Binding-site contacts:
Ligand atom C6 contacts residue LYS306 of chain 1.B at 4.3 Å.
Ligand atom O6 contacts residue GLY309 of chain 1.B at 4.3 Å.
Ligand atom C5 contacts residue GLY309 of chain 1.B at 3.4 Å.
Ligand atom O5 contacts residue GLY309 of chain 1.B at 4.0 Å.
Ligand atom O4 contacts residue GLY309 of chain 1.B at 4.4 Å.
Ligand atom C6 contacts residue ASP310 of chain 1.B at 4.1 Å.
Ligand atom C4 contacts residue ASN339 of chain 1.B at 4.2 Å.
Ligand atom C1 contacts residue GLY309 of chain 1.B at 4.3 Å.
Ligand atom C7 contacts residue ASN339 of chain 1.B at 3.4 Å.
Ligand atom O5 contacts residue ASN339 of chain 1.B at 2.4 Å (h-bond).
Ligand atom O7 contacts residue ASN339 of chain 1.B at 3.2 Å (h-bond).
Ligand atom C5 contacts residue ASN339 of chain 1.B at 3.6 Å.
Ligand atom O3 contacts residue ASN339 of chain 1.B at 4.5 Å.
Ligand atom N2 contacts residue ASN339 of chain 1.B at 3.1 Å (h-bond).
Ligand atom C1 contacts residue ASN339 of chain 1.B at 1.4 Å.
Ligand atom C6 contacts residue GLY309 of chain 1.B at 3.6 Å.
Ligand atom C3 contacts residue ASN339 of chain 1.B at 3.8 Å.
Ligand atom O6 contacts residue LYS306 of chain 1.B at 3.6 Å (salt-bridge).
Ligand atom C2 contacts residue ASN339 of chain 1.B at 2.5 Å.

This protein binds this small molecule.
Small molecule (SMILES): CC(=O)N[C@@H]1[C@@H](O)[C@H](O)[C@@H](CO)O[C@H]1O

Sequence of chain 1.B:
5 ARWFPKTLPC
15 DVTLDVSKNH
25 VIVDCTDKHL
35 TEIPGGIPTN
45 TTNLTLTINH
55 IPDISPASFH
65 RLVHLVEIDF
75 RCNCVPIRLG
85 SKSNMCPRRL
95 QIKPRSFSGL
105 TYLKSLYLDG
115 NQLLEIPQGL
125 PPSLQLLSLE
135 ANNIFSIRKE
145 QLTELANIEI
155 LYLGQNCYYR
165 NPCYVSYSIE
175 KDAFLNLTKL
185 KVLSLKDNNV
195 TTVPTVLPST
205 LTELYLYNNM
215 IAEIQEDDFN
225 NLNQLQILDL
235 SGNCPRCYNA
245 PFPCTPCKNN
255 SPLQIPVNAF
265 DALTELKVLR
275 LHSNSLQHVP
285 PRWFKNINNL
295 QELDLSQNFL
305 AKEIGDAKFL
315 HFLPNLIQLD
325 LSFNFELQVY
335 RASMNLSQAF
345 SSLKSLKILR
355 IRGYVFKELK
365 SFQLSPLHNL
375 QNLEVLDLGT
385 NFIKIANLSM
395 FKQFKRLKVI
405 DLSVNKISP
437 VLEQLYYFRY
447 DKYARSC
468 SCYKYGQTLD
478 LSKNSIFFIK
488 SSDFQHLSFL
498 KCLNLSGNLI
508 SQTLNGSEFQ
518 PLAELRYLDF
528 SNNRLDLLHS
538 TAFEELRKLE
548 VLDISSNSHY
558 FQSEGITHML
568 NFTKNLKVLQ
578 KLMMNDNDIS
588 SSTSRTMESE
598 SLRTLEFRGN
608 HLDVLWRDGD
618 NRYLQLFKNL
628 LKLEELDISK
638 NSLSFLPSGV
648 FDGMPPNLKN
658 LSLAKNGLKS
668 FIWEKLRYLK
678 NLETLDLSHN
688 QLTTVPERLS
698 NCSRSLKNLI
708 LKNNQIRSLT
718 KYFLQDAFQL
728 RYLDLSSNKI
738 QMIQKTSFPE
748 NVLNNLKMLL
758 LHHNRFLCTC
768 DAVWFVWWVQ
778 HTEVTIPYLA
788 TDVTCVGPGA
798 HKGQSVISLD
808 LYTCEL